The small molecule below binds the protein below.
Small molecule (SMILES): NCc1ccc(-c2cccnc2)o1

Sequence of chain 1.C:
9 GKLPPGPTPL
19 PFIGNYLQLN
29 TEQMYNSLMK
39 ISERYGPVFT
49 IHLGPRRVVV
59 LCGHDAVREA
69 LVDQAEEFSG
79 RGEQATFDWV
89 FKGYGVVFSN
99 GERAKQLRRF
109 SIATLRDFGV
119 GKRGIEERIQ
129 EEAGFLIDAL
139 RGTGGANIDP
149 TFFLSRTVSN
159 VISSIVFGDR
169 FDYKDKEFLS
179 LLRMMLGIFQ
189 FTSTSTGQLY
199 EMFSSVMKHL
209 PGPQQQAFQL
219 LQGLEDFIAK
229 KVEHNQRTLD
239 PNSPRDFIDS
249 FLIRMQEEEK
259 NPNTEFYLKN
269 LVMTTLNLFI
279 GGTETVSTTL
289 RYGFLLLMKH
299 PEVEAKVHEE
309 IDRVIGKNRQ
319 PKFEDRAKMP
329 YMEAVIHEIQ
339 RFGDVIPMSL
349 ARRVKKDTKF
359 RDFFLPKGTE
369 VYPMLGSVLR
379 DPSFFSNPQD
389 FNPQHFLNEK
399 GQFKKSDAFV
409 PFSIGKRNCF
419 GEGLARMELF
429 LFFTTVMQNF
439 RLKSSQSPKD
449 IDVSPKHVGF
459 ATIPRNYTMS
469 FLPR

Binding-site contacts:
Ligand atom C_2 contacts residue ILE278 of chain 1.C at 3.9 Å (hydrophobic).
Ligand atom C_1 contacts residue PHE85 of chain 1.C at 3.7 Å (hydrophobic).
Ligand atom N_1 contacts residue PHE96 of chain 1.C at 3.9 Å.
Ligand atom C_8 contacts residue PHE458 of chain 1.C at 3.8 Å (hydrophobic).
Ligand atom C_2 contacts residue PHE96 of chain 1.C at 4.4 Å (hydrophobic).
Ligand atom N_2 contacts residue GLY279 of chain 1.C at 3.5 Å (h-bond).
Ligand atom N_1 contacts residue PHE89 of chain 1.C at 4.0 Å.
Ligand atom C_2 contacts residue PHE89 of chain 1.C at 4.2 Å (hydrophobic).
Ligand atom C10 contacts residue HEM1 of chain 1.I at 3.0 Å.
Ligand atom C_4 contacts residue VAL95 of chain 1.C at 4.2 Å (hydrophobic).
Ligand atom C10 contacts residue THR283 of chain 1.C at 3.9 Å.
Ligand atom C_9 contacts residue THR283 of chain 1.C at 3.9 Å.
Ligand atom O_1 contacts residue GLY279 of chain 1.C at 3.5 Å.
Ligand atom N_1 contacts residue ASN275 of chain 1.C at 2.8 Å (h-bond).
Ligand atom N_2 contacts residue HEM1 of chain 1.I at 2.3 Å.
Ligand atom C_9 contacts residue HEM1 of chain 1.I at 4.4 Å.
Ligand atom C_9 contacts residue GLY279 of chain 1.C at 3.9 Å.
Ligand atom C_6 contacts residue GLY279 of chain 1.C at 4.0 Å.
Ligand atom C_8 contacts residue LEU348 of chain 1.C at 4.4 Å (hydrophobic).
Ligand atom C_3 contacts residue ASN275 of chain 1.C at 3.5 Å.
Ligand atom C_1 contacts residue ILE278 of chain 1.C at 3.6 Å (hydrophobic).
Ligand atom N_2 contacts residue THR283 of chain 1.C at 4.2 Å.
Ligand atom C_5 contacts residue GLY279 of chain 1.C at 4.3 Å.
Ligand atom C_6 contacts residue PHE458 of chain 1.C at 4.3 Å (hydrophobic).
Ligand atom C_3 contacts residue ILE278 of chain 1.C at 3.9 Å (hydrophobic).
Ligand atom O_1 contacts residue LEU348 of chain 1.C at 4.4 Å.
Ligand atom C_7 contacts residue PHE458 of chain 1.C at 3.4 Å (hydrophobic).
Ligand atom C_8 contacts residue THR283 of chain 1.C at 3.7 Å.
Ligand atom C_2 contacts residue PHE85 of chain 1.C at 3.6 Å (hydrophobic).
Ligand atom C_8 contacts residue PHE187 of chain 1.C at 3.9 Å (hydrophobic).
Ligand atom C_8 contacts residue ILE344 of chain 1.C at 4.0 Å (hydrophobic).
Ligand atom C_9 contacts residue LEU348 of chain 1.C at 4.5 Å (hydrophobic).
Ligand atom C_5 contacts residue ILE278 of chain 1.C at 4.0 Å (hydrophobic).
Ligand atom C_4 contacts residue ASN275 of chain 1.C at 3.7 Å.
Ligand atom C_4 contacts residue GLY279 of chain 1.C at 4.2 Å.
Ligand atom C_3 contacts residue PHE89 of chain 1.C at 3.4 Å (hydrophobic).
Ligand atom C_3 contacts residue PHE96 of chain 1.C at 3.8 Å (hydrophobic).
Ligand atom N_1 contacts residue VAL95 of chain 1.C at 4.4 Å.
Ligand atom C10 contacts residue GLY279 of chain 1.C at 4.3 Å.
Ligand atom C_7 contacts residue PHE187 of chain 1.C at 3.7 Å (hydrophobic).